Sequence of chain 2.A:
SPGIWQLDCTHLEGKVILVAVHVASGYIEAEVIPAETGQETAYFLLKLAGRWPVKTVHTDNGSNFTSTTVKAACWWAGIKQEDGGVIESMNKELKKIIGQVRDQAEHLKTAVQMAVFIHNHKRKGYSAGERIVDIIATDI

Binding-site contacts:
Ligand atom O18 contacts residue GLU141 of chain 2.A at 2.9 Å (salt-bridge).
Ligand atom C22 contacts residue THR96 of chain 1.A at 3.7 Å.
Ligand atom O20 contacts residue HIS142 of chain 2.A at 3.7 Å.
Ligand atom O19 contacts residue THR145 of chain 2.A at 2.8 Å (h-bond).
Ligand atom C43 contacts residue GLN66 of chain 1.A at 3.0 Å.
Ligand atom O20 contacts residue THR145 of chain 2.A at 3.4 Å (h-bond).
Ligand atom C14 contacts residue ALA99 of chain 1.A at 3.8 Å (hydrophobic).
Ligand atom C1 contacts residue THR145 of chain 2.A at 3.9 Å.
Ligand atom F40 contacts residue TRP102 of chain 1.A at 3.8 Å.
Ligand atom C25 contacts residue GLU141 of chain 2.A at 3.5 Å.
Ligand atom N10 contacts residue GLN66 of chain 1.A at 3.7 Å.
Ligand atom O18 contacts residue ALA140 of chain 2.A at 3.5 Å.
Ligand atom C39 contacts residue THR95 of chain 1.A at 3.8 Å.
Ligand atom C42 contacts residue GLN66 of chain 1.A at 3.5 Å.
Ligand atom C23 contacts residue THR145 of chain 2.A at 3.4 Å.
Ligand atom C26 contacts residue THR96 of chain 1.A at 3.7 Å.
Ligand atom C21 contacts residue THR145 of chain 2.A at 3.9 Å.
Ligand atom C27 contacts residue ALA99 of chain 1.A at 3.8 Å (hydrophobic).
Ligand atom O19 contacts residue GLU141 of chain 2.A at 3.4 Å (salt-bridge).
Ligand atom C2 contacts residue GLN139 of chain 2.A at 3.8 Å.
Ligand atom F40 contacts residue LYS98 of chain 1.A at 3.2 Å.
Ligand atom C16 contacts residue THR145 of chain 2.A at 3.9 Å.
Ligand atom C25 contacts residue HIS142 of chain 2.A at 3.5 Å.
Ligand atom C37 contacts residue ALA99 of chain 1.A at 3.8 Å (hydrophobic).
Ligand atom C13 contacts residue MET149 of chain 2.A at 3.8 Å (hydrophobic).
Ligand atom C17 contacts residue THR145 of chain 2.A at 3.6 Å.
Ligand atom C17 contacts residue GLU141 of chain 2.A at 3.5 Å.
Ligand atom C38 contacts residue ALA99 of chain 1.A at 3.8 Å (hydrophobic).
Ligand atom C37 contacts residue LYS98 of chain 1.A at 3.9 Å.
Ligand atom C22 contacts residue GLN66 of chain 1.A at 3.8 Å.
Ligand atom C36 contacts residue TRP102 of chain 1.A at 3.8 Å (hydrophobic).
Ligand atom C1 contacts residue MET149 of chain 2.A at 3.7 Å (hydrophobic).
Ligand atom C5 contacts residue ALA100 of chain 1.A at 3.9 Å (hydrophobic).
Ligand atom C25 contacts residue GLN66 of chain 1.A at 3.9 Å.
Ligand atom C17 contacts residue HIS142 of chain 2.A at 3.9 Å.
Ligand atom O19 contacts residue HIS142 of chain 2.A at 3.0 Å (h-bond).
Ligand atom F40 contacts residue ALA99 of chain 1.A at 3.9 Å.
Ligand atom C24 contacts residue GLN66 of chain 1.A at 3.8 Å.
Ligand atom O31 contacts residue ALA99 of chain 1.A at 3.7 Å.
Ligand atom C28 contacts residue ALA99 of chain 1.A at 3.6 Å (hydrophobic).

Sequence of chain 1.A:
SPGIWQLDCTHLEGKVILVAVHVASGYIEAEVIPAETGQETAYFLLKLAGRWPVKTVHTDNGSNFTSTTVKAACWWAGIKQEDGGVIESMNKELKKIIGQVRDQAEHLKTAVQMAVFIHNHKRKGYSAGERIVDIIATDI

The small molecule below binds the protein below.
Small molecule (SMILES): Cc1cn2c(C)c([C@H](OC(C)(C)C)C(=O)O)c(N3CCC(C)(C)CC3)c(-c3ccc(OCCc4ccc(F)cc4)cc3)c2n1